Sequence of chain 1.A:
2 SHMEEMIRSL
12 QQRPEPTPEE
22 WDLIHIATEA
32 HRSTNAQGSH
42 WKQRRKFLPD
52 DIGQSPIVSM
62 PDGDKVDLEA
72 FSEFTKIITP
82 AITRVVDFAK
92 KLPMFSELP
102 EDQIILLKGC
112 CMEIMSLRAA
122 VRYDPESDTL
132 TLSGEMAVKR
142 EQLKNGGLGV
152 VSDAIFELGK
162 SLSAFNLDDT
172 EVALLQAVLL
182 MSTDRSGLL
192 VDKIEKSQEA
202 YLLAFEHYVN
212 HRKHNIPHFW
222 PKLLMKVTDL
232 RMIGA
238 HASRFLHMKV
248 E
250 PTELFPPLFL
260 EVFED

The small molecule below binds the protein below.
Small molecule (SMILES): N[C@@H](Cc1cc(I)c(Oc2ccc(O)c(I)c2)c(I)c1)C(=O)O

Binding-site contacts:
Ligand atom OXT contacts residue ARG232 of chain 1.A at 3.0 Å (salt-bridge).
Ligand atom CA contacts residue GLN199 of chain 1.A at 3.5 Å.
Ligand atom C6 contacts residue THR229 of chain 1.A at 3.8 Å.
Ligand atom OXT contacts residue SER183 of chain 1.A at 3.6 Å.
Ligand atom C contacts residue GLN199 of chain 1.A at 3.7 Å.
Ligand atom I1 contacts residue THR229 of chain 1.A at 3.7 Å.
Ligand atom C13 contacts residue GLN199 of chain 1.A at 3.5 Å.
Ligand atom O contacts residue ARG232 of chain 1.A at 3.0 Å (salt-bridge).
Ligand atom I1 contacts residue VAL228 of chain 1.A at 3.7 Å.
Ligand atom C12 contacts residue THR229 of chain 1.A at 4.0 Å.
Ligand atom C4 contacts residue THR229 of chain 1.A at 3.9 Å.
Ligand atom OXT contacts residue GLN199 of chain 1.A at 2.8 Å (h-bond).
Ligand atom OXT contacts residue ASP185 of chain 1.A at 4.0 Å.
Ligand atom I1 contacts residue LEU225 of chain 1.A at 3.2 Å.
Ligand atom N contacts residue GLN199 of chain 1.A at 2.7 Å (h-bond).
Ligand atom N contacts residue GLU196 of chain 1.A at 3.4 Å (salt-bridge).
Ligand atom C13 contacts residue LEU203 of chain 1.A at 4.1 Å (hydrophobic).
Ligand atom O1 contacts residue THR229 of chain 1.A at 4.1 Å.
Ligand atom C contacts residue ASP185 of chain 1.A at 4.2 Å.
Ligand atom C8 contacts residue THR229 of chain 1.A at 3.7 Å.
Ligand atom C contacts residue ARG232 of chain 1.A at 3.7 Å.
Ligand atom C10 contacts residue THR229 of chain 1.A at 3.8 Å.
Ligand atom O contacts residue ASP185 of chain 1.A at 4.3 Å.
Ligand atom C2 contacts residue THR229 of chain 1.A at 4.0 Å.